The protein below binds the small molecule below.
Small molecule (SMILES): C[N+]1(C)[C@@H]2CC(OC(=O)C(O)(c3cccs3)c3cccs3)C[C@H]1[C@@H]1O[C@@H]12

Sequence of chain 1.B:
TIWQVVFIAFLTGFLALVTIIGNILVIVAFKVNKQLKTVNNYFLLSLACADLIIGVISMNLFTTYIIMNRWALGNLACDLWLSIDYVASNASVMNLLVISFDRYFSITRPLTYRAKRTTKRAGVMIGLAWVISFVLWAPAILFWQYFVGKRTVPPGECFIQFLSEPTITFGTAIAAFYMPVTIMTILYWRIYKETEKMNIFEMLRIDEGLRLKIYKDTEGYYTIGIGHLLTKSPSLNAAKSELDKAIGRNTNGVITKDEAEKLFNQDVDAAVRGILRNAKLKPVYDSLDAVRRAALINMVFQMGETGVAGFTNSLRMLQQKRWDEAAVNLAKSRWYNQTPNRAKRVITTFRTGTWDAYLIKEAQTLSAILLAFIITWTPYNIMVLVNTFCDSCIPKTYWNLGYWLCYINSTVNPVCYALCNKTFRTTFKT

Binding-site contacts:
Ligand atom S37 contacts residue ALA180 of chain 1.B at 3.9 Å.
Ligand atom S37 contacts residue THR179 of chain 1.B at 3.6 Å.
Ligand atom C12 contacts residue SER96 of chain 1.B at 3.9 Å.
Ligand atom O29 contacts residue TYR390 of chain 1.B at 3.6 Å.
Ligand atom C1 contacts residue TYR417 of chain 1.B at 3.8 Å (hydrophobic).
Ligand atom O33 contacts residue PHE184 of chain 1.B at 3.3 Å.
Ligand atom C1 contacts residue CYS416 of chain 1.B at 3.7 Å (hydrophobic).
Ligand atom C6 contacts residue SER96 of chain 1.B at 3.9 Å.
Ligand atom O10 contacts residue TYR93 of chain 1.B at 2.7 Å.
Ligand atom S44 contacts residue ALA183 of chain 1.B at 3.5 Å.
Ligand atom C7 contacts residue SER96 of chain 1.B at 3.1 Å.
Ligand atom C43 contacts residue ASN97 of chain 1.B at 3.4 Å.
Ligand atom O10 contacts residue SER96 of chain 1.B at 3.9 Å.
Ligand atom C6 contacts residue TRP387 of chain 1.B at 3.5 Å (hydrophobic).
Ligand atom C42 contacts residue TRP144 of chain 1.B at 3.3 Å (hydrophobic).
Ligand atom C43 contacts residue ALA183 of chain 1.B at 3.8 Å (hydrophobic).
Ligand atom C42 contacts residue SER96 of chain 1.B at 4.0 Å.
Ligand atom C30 contacts residue ASN391 of chain 1.B at 4.0 Å.
Ligand atom C5 contacts residue CYS416 of chain 1.B at 4.0 Å (hydrophobic).
Ligand atom C9 contacts residue TYR93 of chain 1.B at 3.3 Å (hydrophobic).
Ligand atom O10 contacts residue TYR413 of chain 1.B at 3.9 Å.
Ligand atom N2 contacts residue ASP92 of chain 1.B at 4.0 Å.
Ligand atom C36 contacts residue LEU170 of chain 1.B at 3.9 Å (hydrophobic).
Ligand atom C36 contacts residue THR176 of chain 1.B at 3.7 Å.
Ligand atom C3 contacts residue TYR413 of chain 1.B at 3.5 Å (hydrophobic).
Ligand atom C41 contacts residue TRP144 of chain 1.B at 3.9 Å (hydrophobic).
Ligand atom C43 contacts residue TRP144 of chain 1.B at 3.9 Å (hydrophobic).
Ligand atom C9 contacts residue TYR413 of chain 1.B at 3.8 Å (hydrophobic).
Ligand atom C8 contacts residue TYR93 of chain 1.B at 3.6 Å (hydrophobic).
Ligand atom C12 contacts residue TYR413 of chain 1.B at 3.7 Å (hydrophobic).
Ligand atom C8 contacts residue SER96 of chain 1.B at 3.4 Å.
Ligand atom C35 contacts residue TYR390 of chain 1.B at 3.6 Å (hydrophobic).
Ligand atom C28 contacts residue ASN391 of chain 1.B at 3.8 Å.
Ligand atom C42 contacts residue TYR93 of chain 1.B at 4.0 Å (hydrophobic).
Ligand atom O33 contacts residue ASN391 of chain 1.B at 2.9 Å (h-bond).
Ligand atom C34 contacts residue TYR390 of chain 1.B at 3.3 Å (hydrophobic).
Ligand atom C4 contacts residue CYS416 of chain 1.B at 4.0 Å (hydrophobic).
Ligand atom C12 contacts residue ASP92 of chain 1.B at 2.8 Å.
Ligand atom S44 contacts residue TRP387 of chain 1.B at 3.8 Å.
Ligand atom O29 contacts residue ASN391 of chain 1.B at 2.7 Å (h-bond).